Sequence of chain 1.B:
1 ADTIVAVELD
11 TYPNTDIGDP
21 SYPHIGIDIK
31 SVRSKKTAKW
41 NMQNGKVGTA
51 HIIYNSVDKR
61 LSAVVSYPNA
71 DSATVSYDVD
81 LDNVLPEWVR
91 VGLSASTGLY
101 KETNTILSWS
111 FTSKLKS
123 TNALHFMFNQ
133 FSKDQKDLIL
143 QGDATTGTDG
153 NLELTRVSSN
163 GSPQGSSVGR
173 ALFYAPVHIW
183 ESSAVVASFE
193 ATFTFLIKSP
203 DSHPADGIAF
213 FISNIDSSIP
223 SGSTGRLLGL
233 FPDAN

Binding-site contacts:
Ligand atom C5 contacts residue TYR12 of chain 1.B at 3.7 Å (hydrophobic).
Ligand atom O2 contacts residue SQ01 of chain 1.L at 3.6 Å.
Ligand atom O3 contacts residue ARG228 of chain 1.B at 3.0 Å (salt-bridge).
Ligand atom C2 contacts residue SQ01 of chain 1.L at 2.4 Å.
Ligand atom C4 contacts residue ASN14 of chain 1.B at 4.0 Å.
Ligand atom O5 contacts residue GLY98 of chain 1.B at 4.2 Å.
Ligand atom O4 contacts residue ARG228 of chain 1.B at 3.3 Å (salt-bridge).
Ligand atom O5 contacts residue SQ01 of chain 1.L at 2.3 Å (h-bond).
Ligand atom O2 contacts residue GLY98 of chain 1.B at 3.6 Å.
Ligand atom C6 contacts residue ASP208 of chain 1.B at 3.4 Å.
Ligand atom O5 contacts residue LEU99 of chain 1.B at 3.1 Å (h-bond).
Ligand atom C1 contacts residue LEU99 of chain 1.B at 3.7 Å (hydrophobic).
Ligand atom O2 contacts residue LEU99 of chain 1.B at 3.6 Å.
Ligand atom O3 contacts residue SQ01 of chain 1.L at 4.2 Å.
Ligand atom C4 contacts residue SQ01 of chain 1.L at 3.4 Å.
Ligand atom C3 contacts residue ARG228 of chain 1.B at 3.9 Å.
Ligand atom O6 contacts residue TYR100 of chain 1.B at 3.1 Å (h-bond).
Ligand atom O6 contacts residue GLY98 of chain 1.B at 3.2 Å.
Ligand atom O2 contacts residue GLY227 of chain 1.B at 4.2 Å.
Ligand atom O6 contacts residue ALA207 of chain 1.B at 3.3 Å.
Ligand atom C6 contacts residue TYR12 of chain 1.B at 3.7 Å (hydrophobic).
Ligand atom C6 contacts residue ALA207 of chain 1.B at 3.5 Å (hydrophobic).
Ligand atom C5 contacts residue ASP208 of chain 1.B at 4.0 Å.
Ligand atom C3 contacts residue ASN14 of chain 1.B at 4.1 Å.
Ligand atom C1 contacts residue SQ01 of chain 1.L at 1.4 Å.
Ligand atom O3 contacts residue GLY227 of chain 1.B at 3.5 Å.
Ligand atom C3 contacts residue SQ01 of chain 1.L at 2.9 Å.
Ligand atom C4 contacts residue GLY227 of chain 1.B at 3.8 Å.
Ligand atom O4 contacts residue TYR12 of chain 1.B at 3.7 Å.
Ligand atom O6 contacts residue LEU99 of chain 1.B at 3.2 Å (h-bond).
Ligand atom C6 contacts residue TYR100 of chain 1.B at 3.8 Å (hydrophobic).
Ligand atom O4 contacts residue ASN14 of chain 1.B at 3.0 Å (h-bond).
Ligand atom O6 contacts residue ASP208 of chain 1.B at 2.6 Å (salt-bridge).
Ligand atom C5 contacts residue LEU99 of chain 1.B at 4.1 Å (hydrophobic).
Ligand atom O4 contacts residue GLY227 of chain 1.B at 3.8 Å.
Ligand atom O4 contacts residue ASP208 of chain 1.B at 2.5 Å (salt-bridge).
Ligand atom C4 contacts residue ASP208 of chain 1.B at 3.4 Å.
Ligand atom C4 contacts residue ARG228 of chain 1.B at 3.8 Å.
Ligand atom C6 contacts residue LEU99 of chain 1.B at 4.0 Å (hydrophobic).
Ligand atom C5 contacts residue SQ01 of chain 1.L at 2.9 Å.

The small molecule below binds the protein below.
Small molecule (SMILES): OC[C@H]1O[C@H](O)[C@@H](O)[C@@H](O)[C@@H]1O